Binding-site contacts:
Ligand atom CA contacts residue PPN1 of chain 2.B at 2.9 Å.
Ligand atom CA contacts residue GLY48 of chain 1.A at 3.1 Å.
Ligand atom O contacts residue PPN1 of chain 2.B at 3.6 Å (h-bond).
Ligand atom CB contacts residue ASP29 of chain 1.A at 3.3 Å.
Ligand atom C contacts residue PPN1 of chain 2.B at 3.8 Å.
Ligand atom N contacts residue ASP25 of chain 1.A at 3.1 Å (salt-bridge).
Ligand atom N contacts residue PPN1 of chain 2.B at 1.6 Å (h-bond).
Ligand atom CB contacts residue ASP25 of chain 2.A at 3.1 Å.
Ligand atom OE2 contacts residue ASP30 of chain 1.A at 2.8 Å (salt-bridge).
Ligand atom N contacts residue ASP25 of chain 2.A at 3.1 Å (salt-bridge).
Ligand atom OE2 contacts residue ALA28 of chain 1.A at 3.8 Å.
Ligand atom O2 contacts residue ILE82 of chain 2.A at 3.1 Å.
Ligand atom O contacts residue GLY27 of chain 1.A at 3.6 Å (h-bond).
Ligand atom CE2 contacts residue PRO81 of chain 2.A at 3.8 Å (hydrophobic).
Ligand atom OE1 contacts residue VAL47 of chain 1.A at 3.2 Å.
Ligand atom O2 contacts residue ARG8 of chain 2.A at 3.5 Å (salt-bridge).
Ligand atom O contacts residue GLY48 of chain 1.A at 2.7 Å (h-bond).
Ligand atom C contacts residue GLY48 of chain 1.A at 3.4 Å.
Ligand atom N contacts residue GLY27 of chain 1.A at 3.2 Å (h-bond).
Ligand atom CA contacts residue ASP25 of chain 2.A at 3.4 Å.
Ligand atom CB contacts residue GLY48 of chain 1.A at 3.5 Å.
Ligand atom N1 contacts residue ILE82 of chain 2.A at 3.4 Å.
Ligand atom O contacts residue VAL47 of chain 1.A at 3.4 Å.
Ligand atom CD1 contacts residue LEU23 of chain 2.A at 3.6 Å (hydrophobic).
Ligand atom CB contacts residue ILE46 of chain 1.A at 3.4 Å (hydrophobic).
Ligand atom CB contacts residue PPN1 of chain 2.B at 3.4 Å.
Ligand atom CB contacts residue ARG8 of chain 2.A at 3.0 Å.
Ligand atom O1 contacts residue PRO81 of chain 2.A at 3.6 Å.
Ligand atom OE2 contacts residue ASP29 of chain 1.A at 3.0 Å (salt-bridge).
Ligand atom CD contacts residue ASP30 of chain 1.A at 3.2 Å.
Ligand atom CD1 contacts residue GLY27 of chain 1.A at 3.3 Å.
Ligand atom C contacts residue GLY27 of chain 1.A at 3.5 Å.
Ligand atom OE1 contacts residue ASP30 of chain 1.A at 2.8 Å (salt-bridge).
Ligand atom CA contacts residue GLY27 of chain 1.A at 2.9 Å.
Ligand atom CG contacts residue ALA28 of chain 1.A at 3.7 Å (hydrophobic).
Ligand atom O contacts residue ALA28 of chain 1.A at 3.7 Å.
Ligand atom CB contacts residue GLY27 of chain 1.A at 3.7 Å.
Ligand atom O contacts residue ASP29 of chain 1.A at 3.2 Å (salt-bridge).
Ligand atom N contacts residue GLY48 of chain 1.A at 2.9 Å (h-bond).
Ligand atom CG contacts residue ILE84 of chain 1.A at 3.6 Å (hydrophobic).

Sequence of chain 2.B:
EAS

Sequence of chain 1.A:
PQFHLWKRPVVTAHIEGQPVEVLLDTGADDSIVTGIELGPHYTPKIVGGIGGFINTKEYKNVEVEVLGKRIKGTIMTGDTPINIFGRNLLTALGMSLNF

This protein binds this small molecule.
Small molecule (SMILES): C[C@H](NC(=O)[C@H](C)NC(=O)[C@H](CCC(=O)O)NC(=O)[C@@H](N)Cc1ccc([N+](=O)O)cc1)C(N)=O

Sequence of chain 2.A:
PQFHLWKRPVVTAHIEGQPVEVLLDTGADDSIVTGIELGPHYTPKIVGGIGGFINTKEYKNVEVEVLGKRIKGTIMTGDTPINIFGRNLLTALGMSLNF